Sequence of chain 1.I:
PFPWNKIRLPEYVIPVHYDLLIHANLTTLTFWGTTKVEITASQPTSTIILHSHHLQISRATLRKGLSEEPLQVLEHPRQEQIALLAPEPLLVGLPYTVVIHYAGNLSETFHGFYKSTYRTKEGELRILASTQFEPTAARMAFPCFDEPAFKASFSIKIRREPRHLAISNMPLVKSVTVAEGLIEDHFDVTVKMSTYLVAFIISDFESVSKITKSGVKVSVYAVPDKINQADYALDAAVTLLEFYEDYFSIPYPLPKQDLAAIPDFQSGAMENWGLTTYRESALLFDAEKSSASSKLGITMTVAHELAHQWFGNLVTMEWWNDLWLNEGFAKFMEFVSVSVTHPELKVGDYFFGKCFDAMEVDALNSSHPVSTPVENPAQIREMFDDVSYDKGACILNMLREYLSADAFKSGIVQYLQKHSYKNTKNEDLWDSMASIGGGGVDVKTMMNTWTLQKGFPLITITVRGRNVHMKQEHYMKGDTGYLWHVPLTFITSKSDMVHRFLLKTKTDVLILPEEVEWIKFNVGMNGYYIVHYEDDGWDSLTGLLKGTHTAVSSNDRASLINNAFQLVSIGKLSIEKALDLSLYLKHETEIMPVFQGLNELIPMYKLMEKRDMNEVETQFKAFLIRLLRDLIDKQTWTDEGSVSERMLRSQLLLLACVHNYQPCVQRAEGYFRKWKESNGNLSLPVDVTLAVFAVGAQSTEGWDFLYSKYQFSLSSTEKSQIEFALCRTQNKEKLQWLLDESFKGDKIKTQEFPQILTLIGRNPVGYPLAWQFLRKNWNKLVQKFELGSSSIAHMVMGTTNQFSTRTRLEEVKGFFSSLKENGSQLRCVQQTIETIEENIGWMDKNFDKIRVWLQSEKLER

This small molecule binds to this protein.
Small molecule (SMILES): CC(C)C[C@H](CP(=O)(O)[C@@H](N)CCc1ccccc1)C(=O)N[C@@H](Cc1c[nH]c2ccccc12)C(N)=O

Binding-site contacts:
Ligand atom C4 contacts residue SER300 of chain 1.I at 3.5 Å.
Ligand atom C27 contacts residue SER828 of chain 1.I at 3.7 Å.
Ligand atom C9 contacts residue GLU167 of chain 1.I at 3.8 Å.
Ligand atom O3 contacts residue GLY301 of chain 1.I at 2.7 Å (h-bond).
Ligand atom C7 contacts residue PHE417 of chain 1.I at 3.5 Å (hydrophobic).
Ligand atom C15 contacts residue GLU367 of chain 1.I at 3.7 Å.
Ligand atom C15 contacts residue HIS337 of chain 1.I at 3.5 Å.
Ligand atom P1 contacts residue ALA302 of chain 1.I at 3.7 Å.
Ligand atom O2 contacts residue TYR422 of chain 1.I at 2.4 Å (h-bond).
Ligand atom C1 contacts residue GLU167 of chain 1.I at 3.5 Å.
Ligand atom O1 contacts residue HIS341 of chain 1.I at 3.6 Å.
Ligand atom C10 contacts residue GLY301 of chain 1.I at 3.8 Å.
Ligand atom C3 contacts residue GLN165 of chain 1.I at 3.6 Å.
Ligand atom C26 contacts residue SER829 of chain 1.I at 3.7 Å.
Ligand atom C26 contacts residue SER828 of chain 1.I at 3.8 Å.
Ligand atom C13 contacts residue GLU338 of chain 1.I at 3.5 Å.
Ligand atom C11 contacts residue ALA302 of chain 1.I at 3.1 Å (hydrophobic).
Ligand atom O2 contacts residue GLU360 of chain 1.I at 3.0 Å (salt-bridge).
Ligand atom C3 contacts residue SER300 of chain 1.I at 2.9 Å.
Ligand atom P1 contacts residue TYR422 of chain 1.I at 3.8 Å.
Ligand atom O1 contacts residue HIS337 of chain 1.I at 3.5 Å (h-bond).
Ligand atom C13 contacts residue ALA302 of chain 1.I at 3.8 Å (hydrophobic).
Ligand atom N1 contacts residue GLU304 of chain 1.I at 2.9 Å (salt-bridge).
Ligand atom C22 contacts residue SER828 of chain 1.I at 3.8 Å.
Ligand atom O1 contacts residue ZN1 of chain 1.VG at 2.5 Å.
Ligand atom O2 contacts residue ZN1 of chain 1.VG at 2.4 Å.
Ligand atom P1 contacts residue ZN1 of chain 1.VG at 3.0 Å.
Ligand atom C16 contacts residue THR334 of chain 1.I at 3.3 Å.
Ligand atom N1 contacts residue MET303 of chain 1.I at 3.4 Å (h-bond).
Ligand atom N1 contacts residue GLU167 of chain 1.I at 2.5 Å (salt-bridge).
Ligand atom C25 contacts residue SER828 of chain 1.I at 3.7 Å.
Ligand atom O1 contacts residue GLU338 of chain 1.I at 3.0 Å (salt-bridge).
Ligand atom O2 contacts residue HIS337 of chain 1.I at 3.7 Å.
Ligand atom C24 contacts residue SER828 of chain 1.I at 3.8 Å.
Ligand atom C6 contacts residue PHE417 of chain 1.I at 3.7 Å (hydrophobic).
Ligand atom O1 contacts residue GLU304 of chain 1.I at 3.0 Å (salt-bridge).
Ligand atom C15 contacts residue LYS364 of chain 1.I at 3.7 Å.
Ligand atom C21 contacts residue TYR422 of chain 1.I at 3.5 Å (hydrophobic).
Ligand atom C23 contacts residue SER828 of chain 1.I at 3.5 Å.
Ligand atom C9 contacts residue ALA302 of chain 1.I at 3.4 Å (hydrophobic).